Sequence of chain 1.D:
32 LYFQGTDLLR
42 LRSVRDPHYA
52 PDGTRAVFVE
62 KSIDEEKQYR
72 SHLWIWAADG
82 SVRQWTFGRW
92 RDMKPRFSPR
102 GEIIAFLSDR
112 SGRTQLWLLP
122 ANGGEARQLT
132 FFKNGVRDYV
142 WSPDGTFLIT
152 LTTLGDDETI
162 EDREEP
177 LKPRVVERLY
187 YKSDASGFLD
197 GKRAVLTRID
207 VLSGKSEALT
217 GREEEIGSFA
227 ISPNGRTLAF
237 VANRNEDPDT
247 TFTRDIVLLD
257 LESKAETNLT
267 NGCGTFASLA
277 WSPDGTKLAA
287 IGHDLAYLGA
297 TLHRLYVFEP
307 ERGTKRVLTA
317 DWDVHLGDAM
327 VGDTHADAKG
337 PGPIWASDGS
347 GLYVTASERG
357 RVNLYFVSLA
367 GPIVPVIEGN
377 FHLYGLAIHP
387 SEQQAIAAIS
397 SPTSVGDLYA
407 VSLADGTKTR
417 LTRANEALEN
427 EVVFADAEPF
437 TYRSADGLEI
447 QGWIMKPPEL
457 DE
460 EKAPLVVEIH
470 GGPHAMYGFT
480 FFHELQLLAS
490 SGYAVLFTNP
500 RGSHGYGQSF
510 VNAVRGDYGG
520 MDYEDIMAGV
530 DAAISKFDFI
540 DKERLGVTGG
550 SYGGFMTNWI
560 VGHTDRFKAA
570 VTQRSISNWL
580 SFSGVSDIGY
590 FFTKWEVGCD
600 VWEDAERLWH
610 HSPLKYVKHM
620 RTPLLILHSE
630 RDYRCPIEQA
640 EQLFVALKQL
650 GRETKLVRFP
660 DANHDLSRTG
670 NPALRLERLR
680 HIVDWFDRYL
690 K

A protein and the small-molecule ligand that binds it are described below.
Small molecule (SMILES): C[C@H](N)C(=O)O

Binding-site contacts:
Ligand atom OXT contacts residue HIS627 of chain 1.D at 4.2 Å.
Ligand atom O contacts residue HIS627 of chain 1.D at 3.7 Å.
Ligand atom C contacts residue PHE658 of chain 1.D at 4.4 Å (hydrophobic).
Ligand atom C contacts residue LEU665 of chain 1.D at 4.1 Å (hydrophobic).
Ligand atom N contacts residue HIS663 of chain 1.D at 4.1 Å.
Ligand atom CA contacts residue GLN572 of chain 1.D at 4.2 Å.
Ligand atom O contacts residue LEU665 of chain 1.D at 3.7 Å.
Ligand atom CB contacts residue ARG677 of chain 1.D at 3.0 Å.
Ligand atom C contacts residue HIS627 of chain 1.D at 4.2 Å.
Ligand atom OXT contacts residue LEU626 of chain 1.D at 3.3 Å.
Ligand atom N contacts residue ARG573 of chain 1.D at 3.6 Å.
Ligand atom CB contacts residue GLN572 of chain 1.D at 3.3 Å.
Ligand atom CB contacts residue ARG573 of chain 1.D at 3.0 Å.
Ligand atom OXT contacts residue LEU665 of chain 1.D at 4.5 Å.
Ligand atom O contacts residue LEU626 of chain 1.D at 4.2 Å.
Ligand atom N contacts residue SER666 of chain 1.D at 4.1 Å.
Ligand atom C contacts residue SER628 of chain 1.D at 4.2 Å.
Ligand atom O contacts residue PHE658 of chain 1.D at 3.7 Å.
Ligand atom O contacts residue SER628 of chain 1.D at 3.1 Å (h-bond).
Ligand atom OXT contacts residue PHE658 of chain 1.D at 3.8 Å.
Ligand atom CA contacts residue ARG573 of chain 1.D at 3.5 Å.
Ligand atom CA contacts residue ARG677 of chain 1.D at 4.1 Å.
Ligand atom C contacts residue LEU626 of chain 1.D at 4.2 Å (hydrophobic).
Ligand atom N contacts residue SER628 of chain 1.D at 4.3 Å.
Ligand atom N contacts residue LEU665 of chain 1.D at 3.6 Å.
Ligand atom N contacts residue ARG677 of chain 1.D at 4.4 Å.
Ligand atom C contacts residue ARG677 of chain 1.D at 4.2 Å.
Ligand atom OXT contacts residue ARG677 of chain 1.D at 3.7 Å.
Ligand atom OXT contacts residue GLN572 of chain 1.D at 4.3 Å.